Binding-site contacts:
Ligand atom C14 contacts residue PHE126 of chain 1.A at 3.6 Å (hydrophobic).
Ligand atom C11 contacts residue FAD1 of chain 1.H at 3.7 Å.
Ligand atom C17 contacts residue ET1 of chain 1.I at 3.6 Å.
Ligand atom C21 contacts residue GLN122 of chain 1.A at 3.1 Å.
Ligand atom C20 contacts residue GLY149 of chain 1.B at 3.8 Å.
Ligand atom C2 contacts residue GLN122 of chain 1.A at 3.8 Å.
Ligand atom N23 contacts residue THR71 of chain 1.A at 3.0 Å (h-bond).
Ligand atom C22 contacts residue GLY68 of chain 1.A at 3.7 Å.
Ligand atom C10 contacts residue TRP105 of chain 1.B at 3.7 Å (hydrophobic).
Ligand atom N24 contacts residue FAD1 of chain 1.H at 3.3 Å.
Ligand atom C11 contacts residue PHE126 of chain 1.A at 3.6 Å (hydrophobic).
Ligand atom C20 contacts residue GLU193 of chain 1.B at 3.4 Å.
Ligand atom C18 contacts residue ET1 of chain 1.I at 3.8 Å.
Ligand atom C3 contacts residue FAD1 of chain 1.H at 3.8 Å.
Ligand atom N24 contacts residue PHE178 of chain 1.A at 3.7 Å.
Ligand atom C9 contacts residue PHE178 of chain 1.A at 3.7 Å (hydrophobic).
Ligand atom C2 contacts residue LEU120 of chain 1.A at 3.9 Å (hydrophobic).
Ligand atom N23 contacts residue GLN122 of chain 1.A at 3.4 Å (h-bond).
Ligand atom C13 contacts residue PHE126 of chain 1.A at 3.3 Å (hydrophobic).
Ligand atom C1 contacts residue PHE126 of chain 1.A at 3.3 Å (hydrophobic).
Ligand atom N5 contacts residue GLN122 of chain 1.A at 3.6 Å (h-bond).
Ligand atom C19 contacts residue GLU193 of chain 1.B at 3.4 Å.
Ligand atom C19 contacts residue GLY149 of chain 1.B at 3.8 Å.
Ligand atom C1 contacts residue FAD1 of chain 1.H at 3.5 Å.
Ligand atom C7 contacts residue FAD1 of chain 1.H at 3.7 Å.
Ligand atom C3 contacts residue GLN122 of chain 1.A at 3.6 Å.
Ligand atom C8 contacts residue FAD1 of chain 1.H at 3.4 Å.
Ligand atom C10 contacts residue PHE126 of chain 1.A at 3.8 Å (hydrophobic).
Ligand atom C2 contacts residue FAD1 of chain 1.H at 3.6 Å.
Ligand atom C3 contacts residue GLY68 of chain 1.A at 3.8 Å.
Ligand atom C12 contacts residue FAD1 of chain 1.H at 3.5 Å.
Ligand atom C8 contacts residue PHE178 of chain 1.A at 3.8 Å (hydrophobic).
Ligand atom C13 contacts residue FAD1 of chain 1.H at 3.6 Å.
Ligand atom N23 contacts residue CYS121 of chain 1.A at 3.7 Å.
Ligand atom C12 contacts residue PHE126 of chain 1.A at 3.3 Å (hydrophobic).
Ligand atom C2 contacts residue PHE126 of chain 1.A at 3.9 Å (hydrophobic).
Ligand atom C10 contacts residue FAD1 of chain 1.H at 3.3 Å.
Ligand atom C4 contacts residue GLY68 of chain 1.A at 3.5 Å.
Ligand atom N23 contacts residue GLY68 of chain 1.A at 3.3 Å (h-bond).
Ligand atom C9 contacts residue FAD1 of chain 1.H at 3.2 Å.

A protein and the small-molecule ligand that binds it are described below.
Small molecule (SMILES): CC[n+]1c(-c2ccccc2)c2cc(N)ccc2c2ccc(N)cc21

Sequence of chain 1.B:
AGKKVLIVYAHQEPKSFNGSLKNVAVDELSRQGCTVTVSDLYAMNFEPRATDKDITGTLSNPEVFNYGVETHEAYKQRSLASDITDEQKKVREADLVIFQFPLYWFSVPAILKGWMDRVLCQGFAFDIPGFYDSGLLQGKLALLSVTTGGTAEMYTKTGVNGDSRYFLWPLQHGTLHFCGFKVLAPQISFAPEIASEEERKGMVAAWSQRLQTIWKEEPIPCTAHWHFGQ

Sequence of chain 1.A:
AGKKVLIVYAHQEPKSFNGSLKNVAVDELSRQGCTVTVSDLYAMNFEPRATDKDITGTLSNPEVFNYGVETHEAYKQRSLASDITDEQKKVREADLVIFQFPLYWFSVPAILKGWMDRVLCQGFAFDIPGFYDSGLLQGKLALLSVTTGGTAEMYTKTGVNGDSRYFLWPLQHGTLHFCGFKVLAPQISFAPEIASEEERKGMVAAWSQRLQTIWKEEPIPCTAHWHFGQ